A protein and the small-molecule ligand that binds it are described below.
Small molecule (SMILES): C=C(C)CCO[P](=O)(O)OP(=O)(O)O

Sequence of chain 1.A:
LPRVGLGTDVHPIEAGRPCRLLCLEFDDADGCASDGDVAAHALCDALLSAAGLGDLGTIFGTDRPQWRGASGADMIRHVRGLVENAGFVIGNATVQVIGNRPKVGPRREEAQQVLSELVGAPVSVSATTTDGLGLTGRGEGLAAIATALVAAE

Binding-site contacts:
Ligand atom O1A contacts residue GLY140 of chain 1.A at 3.6 Å.
Ligand atom O3A contacts residue LEU141 of chain 1.C at 2.7 Å (h-bond).
Ligand atom PB contacts residue ARG144 of chain 1.B at 3.2 Å.
Ligand atom O3B contacts residue LEU141 of chain 1.A at 4.1 Å.
Ligand atom C1 contacts residue LEU141 of chain 1.B at 3.7 Å (hydrophobic).
Ligand atom O3A contacts residue GLY140 of chain 1.B at 3.7 Å.
Ligand atom C4 contacts residue THR142 of chain 1.B at 4.0 Å.
Ligand atom O1B contacts residue GLY140 of chain 1.C at 3.8 Å.
Ligand atom O1A contacts residue LEU141 of chain 1.A at 3.5 Å (h-bond).
Ligand atom O2B contacts residue ARG144 of chain 1.A at 2.7 Å (salt-bridge).
Ligand atom PA contacts residue GLY140 of chain 1.B at 3.8 Å.
Ligand atom O1 contacts residue LEU141 of chain 1.C at 3.3 Å.
Ligand atom PB contacts residue LEU141 of chain 1.C at 3.5 Å.
Ligand atom O3A contacts residue GLY140 of chain 1.C at 3.5 Å.
Ligand atom O2B contacts residue LEU141 of chain 1.B at 4.0 Å.
Ligand atom C2 contacts residue LEU141 of chain 1.C at 3.9 Å (hydrophobic).
Ligand atom O2B contacts residue GLY140 of chain 1.A at 3.7 Å.
Ligand atom C4 contacts residue THR136 of chain 1.B at 4.0 Å.
Ligand atom C4 contacts residue LEU141 of chain 1.C at 3.8 Å (hydrophobic).
Ligand atom O1B contacts residue LEU141 of chain 1.C at 3.4 Å (h-bond).
Ligand atom C5 contacts residue ALA149 of chain 1.B at 3.7 Å (hydrophobic).
Ligand atom O2B contacts residue ARG144 of chain 1.B at 2.8 Å (salt-bridge).
Ligand atom O1B contacts residue ARG144 of chain 1.B at 2.5 Å (salt-bridge).
Ligand atom PB contacts residue GLY140 of chain 1.C at 3.8 Å.
Ligand atom C1 contacts residue GLY140 of chain 1.B at 4.0 Å.
Ligand atom PA contacts residue LEU141 of chain 1.C at 4.0 Å.
Ligand atom C1 contacts residue LEU141 of chain 1.C at 3.8 Å (hydrophobic).
Ligand atom O3B contacts residue ARG144 of chain 1.A at 3.5 Å (salt-bridge).
Ligand atom O1 contacts residue GLY140 of chain 1.B at 3.6 Å.
Ligand atom O1A contacts residue LEU141 of chain 1.B at 4.0 Å.
Ligand atom O2A contacts residue GLY140 of chain 1.B at 3.6 Å.
Ligand atom PA contacts residue LEU141 of chain 1.B at 3.7 Å.
Ligand atom O2A contacts residue GLY140 of chain 1.A at 3.6 Å.
Ligand atom O3B contacts residue LEU141 of chain 1.C at 3.8 Å.
Ligand atom O3B contacts residue GLY140 of chain 1.C at 3.1 Å.
Ligand atom O2A contacts residue LEU141 of chain 1.B at 2.7 Å (h-bond).
Ligand atom O1B contacts residue GLY140 of chain 1.B at 3.6 Å.
Ligand atom O1 contacts residue LEU141 of chain 1.B at 3.8 Å.
Ligand atom C4 contacts residue ILE104 of chain 1.B at 4.1 Å (hydrophobic).
Ligand atom PB contacts residue ARG144 of chain 1.A at 3.7 Å.

Sequence of chain 1.B:
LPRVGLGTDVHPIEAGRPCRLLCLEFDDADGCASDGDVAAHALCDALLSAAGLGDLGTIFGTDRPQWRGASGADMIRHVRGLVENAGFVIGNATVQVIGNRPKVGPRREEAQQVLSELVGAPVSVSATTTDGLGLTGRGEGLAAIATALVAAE

Sequence of chain 1.C:
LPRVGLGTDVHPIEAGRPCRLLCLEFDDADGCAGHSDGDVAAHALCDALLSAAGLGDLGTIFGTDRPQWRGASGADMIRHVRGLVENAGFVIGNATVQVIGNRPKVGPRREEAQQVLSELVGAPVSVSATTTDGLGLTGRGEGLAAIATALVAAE